Sequence of chain 1.F:
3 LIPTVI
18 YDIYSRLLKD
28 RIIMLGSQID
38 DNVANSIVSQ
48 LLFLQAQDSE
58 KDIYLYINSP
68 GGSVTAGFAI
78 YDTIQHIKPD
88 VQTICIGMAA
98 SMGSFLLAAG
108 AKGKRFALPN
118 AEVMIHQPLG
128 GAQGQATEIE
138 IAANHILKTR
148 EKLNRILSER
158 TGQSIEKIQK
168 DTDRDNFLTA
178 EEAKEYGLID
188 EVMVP

Sequence of chain 1.E:
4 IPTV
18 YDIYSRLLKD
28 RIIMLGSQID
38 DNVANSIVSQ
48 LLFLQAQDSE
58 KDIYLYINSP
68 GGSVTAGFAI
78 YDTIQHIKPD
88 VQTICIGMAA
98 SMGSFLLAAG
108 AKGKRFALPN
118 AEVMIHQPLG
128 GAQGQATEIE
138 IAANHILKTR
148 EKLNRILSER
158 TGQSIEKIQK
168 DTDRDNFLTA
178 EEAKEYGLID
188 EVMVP

The protein below binds the small molecule below.
Small molecule (SMILES): CC[C@H](C)[C@H]1C(=O)N([C@H](C)c2cccc3ccccc23)C[C@@H]2N(C(=O)NCCCC(F)(F)F)CCC(=O)N12

Binding-site contacts:
Ligand atom C27 contacts residue ILE93 of chain 1.F at 3.8 Å (hydrophobic).
Ligand atom C11 contacts residue HIS83 of chain 1.E at 3.3 Å.
Ligand atom O32 contacts residue HIS83 of chain 1.E at 3.1 Å (h-bond).
Ligand atom C9 contacts residue GLN52 of chain 1.E at 3.6 Å.
Ligand atom F42 contacts residue ASP27 of chain 1.F at 2.8 Å.
Ligand atom C26 contacts residue VAL45 of chain 1.E at 3.7 Å (hydrophobic).
Ligand atom C38 contacts residue ASP27 of chain 1.F at 3.7 Å.
Ligand atom C24 contacts residue LEU49 of chain 1.E at 3.2 Å (hydrophobic).
Ligand atom F42 contacts residue ARG23 of chain 1.F at 3.5 Å.
Ligand atom C11 contacts residue GLN52 of chain 1.E at 2.8 Å.
Ligand atom C4 contacts residue TYR61 of chain 1.F at 3.6 Å (hydrophobic).
Ligand atom C25 contacts residue THR80 of chain 1.E at 3.7 Å.
Ligand atom C37 contacts residue ALA53 of chain 1.E at 3.3 Å (hydrophobic).
Ligand atom C27 contacts residue LEU49 of chain 1.E at 3.3 Å (hydrophobic).
Ligand atom C36 contacts residue ASP27 of chain 1.F at 3.2 Å.
Ligand atom F40 contacts residue PHE50 of chain 1.E at 3.5 Å.
Ligand atom C26 contacts residue ILE93 of chain 1.F at 3.4 Å (hydrophobic).
Ligand atom C28 contacts residue TYR63 of chain 1.F at 3.6 Å (hydrophobic).
Ligand atom C26 contacts residue LEU49 of chain 1.E at 2.9 Å (hydrophobic).
Ligand atom C10 contacts residue GLN52 of chain 1.E at 2.9 Å.
Ligand atom C25 contacts residue ILE93 of chain 1.F at 3.5 Å (hydrophobic).
Ligand atom C46 contacts residue GLN52 of chain 1.E at 3.5 Å.
Ligand atom F42 contacts residue LEU24 of chain 1.F at 3.9 Å.
Ligand atom C29 contacts residue ILE29 of chain 1.F at 3.9 Å (hydrophobic).
Ligand atom C29 contacts residue TYR63 of chain 1.F at 3.7 Å (hydrophobic).
Ligand atom F40 contacts residue LEU24 of chain 1.F at 3.0 Å.
Ligand atom O32 contacts residue MET190 of chain 1.F at 3.9 Å.
Ligand atom C30 contacts residue ILE91 of chain 1.F at 3.6 Å (hydrophobic).
Ligand atom C5 contacts residue TYR61 of chain 1.F at 3.4 Å (hydrophobic).
Ligand atom C51 contacts residue TYR61 of chain 1.F at 3.6 Å (hydrophobic).
Ligand atom C35 contacts residue ASP27 of chain 1.F at 3.8 Å.
Ligand atom F41 contacts residue ASP27 of chain 1.F at 3.9 Å.
Ligand atom F41 contacts residue ARG23 of chain 1.F at 3.9 Å.
Ligand atom F41 contacts residue ALA53 of chain 1.E at 3.5 Å.
Ligand atom C28 contacts residue LEU49 of chain 1.E at 3.5 Å (hydrophobic).
Ligand atom F41 contacts residue PHE50 of chain 1.E at 3.6 Å.
Ligand atom C51 contacts residue ILE91 of chain 1.F at 3.4 Å (hydrophobic).
Ligand atom C36 contacts residue ILE29 of chain 1.F at 3.9 Å (hydrophobic).
Ligand atom C25 contacts residue LEU49 of chain 1.E at 2.9 Å (hydrophobic).
Ligand atom C23 contacts residue LEU49 of chain 1.E at 3.7 Å (hydrophobic).